Sequence of chain 1.C:
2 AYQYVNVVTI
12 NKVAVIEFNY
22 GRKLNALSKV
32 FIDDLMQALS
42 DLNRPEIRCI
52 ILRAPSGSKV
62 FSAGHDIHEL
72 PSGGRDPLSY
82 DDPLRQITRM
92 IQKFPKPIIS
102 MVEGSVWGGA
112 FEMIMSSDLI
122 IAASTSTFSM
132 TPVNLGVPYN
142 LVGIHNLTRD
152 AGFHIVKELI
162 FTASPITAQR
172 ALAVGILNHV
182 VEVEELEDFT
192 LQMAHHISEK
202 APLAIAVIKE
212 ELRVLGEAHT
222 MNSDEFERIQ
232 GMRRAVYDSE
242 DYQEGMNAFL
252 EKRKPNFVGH

This protein binds this small molecule.
Small molecule (SMILES): CC(C(=O)SCCNC(=O)CCNC(=O)[C@H](O)C(C)(C)COP(=O)(O)OP(=O)(O)OC[C@H]1O[C@@H](n2cnc3c(N)ncnc32)[C@H](O)[C@@H]1OP(=O)(O)O)=[N+]([O-])[O-]

Binding-site contacts:
Ligand atom O12 contacts residue HIS197 of chain 1.B at 3.3 Å (h-bond).
Ligand atom C4 contacts residue PRO166 of chain 1.C at 3.3 Å (hydrophobic).
Ligand atom N7 contacts residue SER130 of chain 1.C at 2.0 Å (h-bond).
Ligand atom C6 contacts residue THR128 of chain 1.C at 3.6 Å.
Ligand atom O12 contacts residue SER165 of chain 1.C at 2.8 Å (h-bond).
Ligand atom N6 contacts residue THR128 of chain 1.C at 3.8 Å.
Ligand atom N7 contacts residue TRP108 of chain 1.C at 2.6 Å.
Ligand atom C8 contacts residue TRP108 of chain 1.C at 2.8 Å (hydrophobic).
Ligand atom N6 contacts residue TRP108 of chain 1.C at 3.7 Å.
Ligand atom C6 contacts residue TRP108 of chain 1.C at 3.2 Å (hydrophobic).
Ligand atom N9 contacts residue PRO166 of chain 1.C at 3.5 Å.
Ligand atom O6 contacts residue SER165 of chain 1.C at 3.0 Å (h-bond).
Ligand atom N6 contacts residue SER130 of chain 1.C at 2.6 Å (h-bond).
Ligand atom O11 contacts residue PRO166 of chain 1.C at 3.3 Å.
Ligand atom N3 contacts residue PRO166 of chain 1.C at 3.8 Å.
Ligand atom C8 contacts residue SER130 of chain 1.C at 3.2 Å.
Ligand atom N3 contacts residue TRP108 of chain 1.C at 3.3 Å.
Ligand atom N1 contacts residue SER106 of chain 1.C at 3.6 Å.
Ligand atom O2' contacts residue TRP108 of chain 1.C at 3.7 Å.
Ligand atom C5 contacts residue PRO166 of chain 1.C at 3.4 Å (hydrophobic).
Ligand atom C5 contacts residue SER130 of chain 1.C at 2.6 Å.
Ligand atom N7 contacts residue PRO166 of chain 1.C at 3.7 Å.
Ligand atom C6 contacts residue SER130 of chain 1.C at 2.9 Å.
Ligand atom C5 contacts residue TRP108 of chain 1.C at 2.7 Å (hydrophobic).
Ligand atom P1 contacts residue SER165 of chain 1.C at 3.5 Å.
Ligand atom N9 contacts residue TRP108 of chain 1.C at 3.1 Å.
Ligand atom N1 contacts residue TRP108 of chain 1.C at 3.4 Å.
Ligand atom N6 contacts residue VAL107 of chain 1.C at 3.2 Å (h-bond).
Ligand atom O7 contacts residue PRO166 of chain 1.C at 3.7 Å.
Ligand atom C8 contacts residue PRO166 of chain 1.C at 3.6 Å (hydrophobic).
Ligand atom P1 contacts residue HIS197 of chain 1.B at 3.7 Å.
Ligand atom C4 contacts residue TRP108 of chain 1.C at 2.8 Å (hydrophobic).
Ligand atom C2 contacts residue TRP108 of chain 1.C at 3.6 Å (hydrophobic).
Ligand atom C6 contacts residue PRO166 of chain 1.C at 3.5 Å (hydrophobic).
Ligand atom O5' contacts residue HIS197 of chain 1.B at 3.6 Å.
Ligand atom C2 contacts residue THR128 of chain 1.C at 3.5 Å.
Ligand atom O4' contacts residue PRO166 of chain 1.C at 3.6 Å.
Ligand atom N6 contacts residue PHE129 of chain 1.C at 3.6 Å.
Ligand atom O12 contacts residue ALA164 of chain 1.C at 3.6 Å.
Ligand atom N1 contacts residue THR128 of chain 1.C at 2.7 Å (h-bond).

Sequence of chain 1.B:
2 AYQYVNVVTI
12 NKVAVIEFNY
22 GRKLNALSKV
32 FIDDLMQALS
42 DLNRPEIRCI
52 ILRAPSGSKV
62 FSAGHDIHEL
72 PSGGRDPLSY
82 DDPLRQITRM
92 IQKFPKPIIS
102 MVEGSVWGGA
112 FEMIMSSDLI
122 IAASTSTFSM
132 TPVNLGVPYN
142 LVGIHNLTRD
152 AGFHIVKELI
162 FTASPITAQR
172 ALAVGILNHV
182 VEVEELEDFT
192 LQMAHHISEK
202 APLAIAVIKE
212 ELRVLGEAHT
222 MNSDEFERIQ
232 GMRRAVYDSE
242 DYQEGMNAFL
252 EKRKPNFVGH